This small molecule binds to this protein.
Small molecule (SMILES): CC(=O)N[C@H]1[C@H](O[C@H]2[C@H](O)[C@@H](NC(C)=O)CO[C@@H]2CO)O[C@H](CO)[C@@H](O)[C@@H]1O

Binding-site contacts:
Ligand atom C1 contacts residue GLN525 of chain 1.B at 4.3 Å.
Ligand atom O6 contacts residue PHE169 of chain 1.A at 4.3 Å.
Ligand atom C3 contacts residue ASN170 of chain 1.A at 3.9 Å.
Ligand atom C1 contacts residue THR529 of chain 1.B at 3.9 Å.
Ligand atom C5 contacts residue PHE545 of chain 1.B at 4.3 Å (hydrophobic).
Ligand atom C1 contacts residue PHE545 of chain 1.B at 4.4 Å (hydrophobic).
Ligand atom C2 contacts residue THR529 of chain 1.B at 3.7 Å.
Ligand atom C7 contacts residue ASN170 of chain 1.A at 3.4 Å.
Ligand atom C5 contacts residue ASN170 of chain 1.A at 3.7 Å.
Ligand atom C1 contacts residue ASN170 of chain 1.A at 1.5 Å.
Ligand atom C8 contacts residue THR529 of chain 1.B at 4.2 Å.
Ligand atom N2 contacts residue ASN170 of chain 1.A at 3.0 Å (h-bond).
Ligand atom C3 contacts residue THR529 of chain 1.B at 3.5 Å.
Ligand atom O5 contacts residue ASN170 of chain 1.A at 2.4 Å (h-bond).
Ligand atom C8 contacts residue VAL528 of chain 1.B at 3.6 Å (hydrophobic).
Ligand atom C7 contacts residue GLN525 of chain 1.B at 3.4 Å.
Ligand atom C6 contacts residue PHE169 of chain 1.A at 4.1 Å (hydrophobic).
Ligand atom O3 contacts residue THR529 of chain 1.B at 4.0 Å.
Ligand atom O7 contacts residue ASN170 of chain 1.A at 3.3 Å (h-bond).
Ligand atom C8 contacts residue GLN525 of chain 1.B at 3.2 Å.
Ligand atom C7 contacts residue THR529 of chain 1.B at 4.0 Å.
Ligand atom C4 contacts residue ASN170 of chain 1.A at 4.2 Å.
Ligand atom N2 contacts residue THR529 of chain 1.B at 3.0 Å (h-bond).
Ligand atom O5 contacts residue PHE169 of chain 1.A at 4.3 Å.
Ligand atom N2 contacts residue GLN525 of chain 1.B at 3.8 Å.
Ligand atom C2 contacts residue ASN170 of chain 1.A at 2.5 Å.
Ligand atom O7 contacts residue GLN525 of chain 1.B at 3.9 Å.

Sequence of chain 1.B:
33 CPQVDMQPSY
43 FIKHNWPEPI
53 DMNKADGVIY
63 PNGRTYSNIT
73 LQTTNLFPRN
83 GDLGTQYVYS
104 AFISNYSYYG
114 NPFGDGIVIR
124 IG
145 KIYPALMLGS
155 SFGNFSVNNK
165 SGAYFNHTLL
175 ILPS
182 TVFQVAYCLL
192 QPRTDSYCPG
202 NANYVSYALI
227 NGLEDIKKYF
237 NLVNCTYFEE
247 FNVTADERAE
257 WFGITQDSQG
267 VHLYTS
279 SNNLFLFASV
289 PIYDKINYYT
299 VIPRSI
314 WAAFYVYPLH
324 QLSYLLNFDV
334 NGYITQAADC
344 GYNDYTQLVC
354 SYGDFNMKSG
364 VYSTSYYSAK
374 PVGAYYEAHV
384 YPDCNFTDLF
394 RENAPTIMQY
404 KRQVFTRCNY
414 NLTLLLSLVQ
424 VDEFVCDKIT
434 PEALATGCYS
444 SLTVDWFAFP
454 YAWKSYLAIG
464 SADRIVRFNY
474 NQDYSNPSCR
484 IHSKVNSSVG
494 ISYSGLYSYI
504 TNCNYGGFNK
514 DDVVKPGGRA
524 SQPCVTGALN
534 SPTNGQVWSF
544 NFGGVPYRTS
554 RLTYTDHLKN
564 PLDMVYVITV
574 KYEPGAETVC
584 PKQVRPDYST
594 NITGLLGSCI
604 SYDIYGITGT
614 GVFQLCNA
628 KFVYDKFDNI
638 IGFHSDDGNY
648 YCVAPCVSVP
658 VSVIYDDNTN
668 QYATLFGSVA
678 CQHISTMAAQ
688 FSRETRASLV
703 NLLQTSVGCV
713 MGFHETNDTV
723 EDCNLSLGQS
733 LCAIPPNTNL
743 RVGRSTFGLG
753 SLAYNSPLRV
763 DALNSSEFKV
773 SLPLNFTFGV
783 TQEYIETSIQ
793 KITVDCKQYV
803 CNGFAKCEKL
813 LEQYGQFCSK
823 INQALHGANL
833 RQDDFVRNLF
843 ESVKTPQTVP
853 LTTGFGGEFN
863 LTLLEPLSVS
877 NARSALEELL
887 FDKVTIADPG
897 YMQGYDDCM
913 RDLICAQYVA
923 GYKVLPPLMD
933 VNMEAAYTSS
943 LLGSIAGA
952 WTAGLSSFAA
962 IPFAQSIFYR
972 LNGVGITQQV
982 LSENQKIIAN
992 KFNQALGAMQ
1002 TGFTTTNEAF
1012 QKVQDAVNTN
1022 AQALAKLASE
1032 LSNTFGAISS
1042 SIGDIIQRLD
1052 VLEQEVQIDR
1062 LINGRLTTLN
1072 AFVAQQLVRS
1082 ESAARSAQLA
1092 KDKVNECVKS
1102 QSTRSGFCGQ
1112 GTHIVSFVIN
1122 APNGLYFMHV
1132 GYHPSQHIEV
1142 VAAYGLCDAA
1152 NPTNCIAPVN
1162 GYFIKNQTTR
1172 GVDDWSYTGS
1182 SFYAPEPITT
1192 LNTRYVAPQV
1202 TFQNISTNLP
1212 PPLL

Sequence of chain 1.A:
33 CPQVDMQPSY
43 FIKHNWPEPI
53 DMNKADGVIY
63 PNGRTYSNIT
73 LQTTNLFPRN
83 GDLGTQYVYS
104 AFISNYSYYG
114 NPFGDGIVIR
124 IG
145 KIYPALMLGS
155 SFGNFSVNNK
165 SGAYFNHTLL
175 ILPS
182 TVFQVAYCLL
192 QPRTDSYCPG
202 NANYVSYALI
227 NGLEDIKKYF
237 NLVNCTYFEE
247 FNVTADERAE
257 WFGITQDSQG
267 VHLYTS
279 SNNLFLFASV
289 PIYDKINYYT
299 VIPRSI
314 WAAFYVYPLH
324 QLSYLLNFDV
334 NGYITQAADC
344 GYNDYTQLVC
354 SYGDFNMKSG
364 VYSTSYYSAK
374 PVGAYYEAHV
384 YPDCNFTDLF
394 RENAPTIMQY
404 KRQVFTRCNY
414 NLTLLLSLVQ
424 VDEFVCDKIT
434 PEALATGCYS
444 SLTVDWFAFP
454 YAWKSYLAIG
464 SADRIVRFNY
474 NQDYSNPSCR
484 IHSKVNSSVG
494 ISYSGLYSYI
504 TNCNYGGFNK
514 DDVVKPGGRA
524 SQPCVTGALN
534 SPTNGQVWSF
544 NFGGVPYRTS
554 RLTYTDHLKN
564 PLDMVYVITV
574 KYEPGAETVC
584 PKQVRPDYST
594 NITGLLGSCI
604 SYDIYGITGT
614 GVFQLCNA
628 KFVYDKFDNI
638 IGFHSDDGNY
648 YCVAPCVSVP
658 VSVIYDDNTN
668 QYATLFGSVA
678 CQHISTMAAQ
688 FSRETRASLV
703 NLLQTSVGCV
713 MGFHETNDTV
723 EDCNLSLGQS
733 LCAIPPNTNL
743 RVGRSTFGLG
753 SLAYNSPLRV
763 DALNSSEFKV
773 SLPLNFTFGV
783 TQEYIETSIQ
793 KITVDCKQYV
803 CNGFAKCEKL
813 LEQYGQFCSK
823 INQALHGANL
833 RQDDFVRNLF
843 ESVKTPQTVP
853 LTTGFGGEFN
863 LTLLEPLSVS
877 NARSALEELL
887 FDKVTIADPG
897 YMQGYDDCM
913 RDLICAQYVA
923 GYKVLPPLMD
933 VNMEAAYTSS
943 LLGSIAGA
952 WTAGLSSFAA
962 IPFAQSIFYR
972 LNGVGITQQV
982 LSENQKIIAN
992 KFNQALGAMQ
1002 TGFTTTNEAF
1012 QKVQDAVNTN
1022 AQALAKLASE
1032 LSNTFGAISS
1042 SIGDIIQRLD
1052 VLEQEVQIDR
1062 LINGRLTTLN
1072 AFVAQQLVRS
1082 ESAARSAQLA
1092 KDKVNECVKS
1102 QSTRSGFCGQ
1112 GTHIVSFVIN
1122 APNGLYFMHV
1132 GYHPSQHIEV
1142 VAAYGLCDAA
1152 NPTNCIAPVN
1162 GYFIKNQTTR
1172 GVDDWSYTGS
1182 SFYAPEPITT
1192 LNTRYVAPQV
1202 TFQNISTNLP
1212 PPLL